Binding-site contacts:
Ligand atom C1 contacts residue ASN241 of chain 8.A at 1.4 Å.
Ligand atom C6 contacts residue LEU249 of chain 8.A at 3.6 Å (hydrophobic).
Ligand atom O5 contacts residue PRO281 of chain 8.A at 4.2 Å.
Ligand atom N2 contacts residue ASN241 of chain 8.A at 2.9 Å (h-bond).
Ligand atom O4 contacts residue LEU249 of chain 8.A at 4.0 Å.
Ligand atom C1 contacts residue LYS248 of chain 8.A at 4.2 Å.
Ligand atom O6 contacts residue ASN245 of chain 8.A at 3.1 Å (h-bond).
Ligand atom C6 contacts residue PRO281 of chain 8.A at 3.9 Å (hydrophobic).
Ligand atom O5 contacts residue LYS248 of chain 8.A at 3.3 Å (salt-bridge).
Ligand atom C4 contacts residue ASN245 of chain 8.A at 3.9 Å.
Ligand atom O5 contacts residue ASN245 of chain 8.A at 3.9 Å.
Ligand atom C2 contacts residue ASN241 of chain 8.A at 2.5 Å.
Ligand atom C6 contacts residue TYR282 of chain 8.A at 3.7 Å (hydrophobic).
Ligand atom C3 contacts residue ASN241 of chain 8.A at 3.8 Å.
Ligand atom C5 contacts residue ASN245 of chain 8.A at 3.2 Å.
Ligand atom O3 contacts residue PRO281 of chain 8.A at 3.7 Å.
Ligand atom C7 contacts residue ASN241 of chain 8.A at 3.8 Å.
Ligand atom C5 contacts residue ASN241 of chain 8.A at 3.7 Å.
Ligand atom C6 contacts residue ASN245 of chain 8.A at 3.4 Å.
Ligand atom C5 contacts residue ASN245 of chain 8.A at 3.9 Å.
Ligand atom C1 contacts residue ASN245 of chain 8.A at 4.0 Å.
Ligand atom C4 contacts residue ASN241 of chain 8.A at 4.3 Å.
Ligand atom O2 contacts residue PRO281 of chain 8.A at 4.2 Å.
Ligand atom O7 contacts residue PRO281 of chain 8.A at 3.5 Å.
Ligand atom C2 contacts residue PRO281 of chain 8.A at 4.3 Å (hydrophobic).
Ligand atom O4 contacts residue PHE278 of chain 8.A at 3.9 Å.
Ligand atom C3 contacts residue ASN245 of chain 8.A at 4.1 Å.
Ligand atom C4 contacts residue PHE278 of chain 8.A at 3.2 Å (hydrophobic).
Ligand atom C6 contacts residue ASN245 of chain 8.A at 3.6 Å.
Ligand atom O5 contacts residue ASN241 of chain 8.A at 2.4 Å (h-bond).
Ligand atom O5 contacts residue ASN245 of chain 8.A at 3.0 Å (h-bond).
Ligand atom C3 contacts residue PHE278 of chain 8.A at 3.5 Å (hydrophobic).
Ligand atom O3 contacts residue PRO281 of chain 8.A at 4.3 Å.
Ligand atom C4 contacts residue LEU249 of chain 8.A at 4.3 Å (hydrophobic).
Ligand atom C6 contacts residue LYS248 of chain 8.A at 3.4 Å.
Ligand atom O6 contacts residue TYR282 of chain 8.A at 2.8 Å (h-bond).
Ligand atom C1 contacts residue ASN245 of chain 8.A at 4.0 Å.
Ligand atom C5 contacts residue LYS248 of chain 8.A at 4.2 Å.
Ligand atom O3 contacts residue PHE278 of chain 8.A at 3.3 Å (h-bond).
Ligand atom C5 contacts residue PRO281 of chain 8.A at 4.2 Å (hydrophobic).

This protein binds this small molecule.
Small molecule (SMILES): CC(=O)N[C@H]1[C@H](O[C@H]2[C@H](O)[C@@H](NC(C)=O)CO[C@@H]2CO[C@@H]2O[C@@H](C)[C@@H](O)[C@@H](O)[C@@H]2O)O[C@H](CO)[C@@H](O)[C@@H]1O

Sequence of chain 8.A:
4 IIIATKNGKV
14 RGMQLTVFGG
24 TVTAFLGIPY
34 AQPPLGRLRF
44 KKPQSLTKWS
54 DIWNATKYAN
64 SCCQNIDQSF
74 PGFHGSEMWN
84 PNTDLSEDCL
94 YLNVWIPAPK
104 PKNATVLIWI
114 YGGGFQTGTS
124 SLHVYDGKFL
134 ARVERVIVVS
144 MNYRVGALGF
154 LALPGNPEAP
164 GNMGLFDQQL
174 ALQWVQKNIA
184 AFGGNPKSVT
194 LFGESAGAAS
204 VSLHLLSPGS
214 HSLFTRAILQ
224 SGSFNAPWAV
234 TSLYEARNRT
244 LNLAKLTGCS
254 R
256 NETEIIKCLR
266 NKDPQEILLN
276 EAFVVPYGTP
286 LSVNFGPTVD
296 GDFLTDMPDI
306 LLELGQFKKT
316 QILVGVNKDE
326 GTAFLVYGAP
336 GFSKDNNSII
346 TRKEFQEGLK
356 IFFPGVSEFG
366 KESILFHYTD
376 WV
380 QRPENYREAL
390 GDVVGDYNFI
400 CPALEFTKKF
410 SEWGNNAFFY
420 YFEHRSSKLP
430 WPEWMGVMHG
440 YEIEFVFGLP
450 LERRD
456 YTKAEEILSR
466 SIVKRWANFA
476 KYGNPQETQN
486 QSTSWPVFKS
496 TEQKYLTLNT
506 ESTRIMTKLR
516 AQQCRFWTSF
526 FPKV